The small molecule below binds the protein below.
Small molecule (SMILES): CC(=O)N[C@H]1[C@@H](O[C@H]2[C@H](O[C@@H]3O[C@@H](C)[C@@H](O)[C@@H](O)[C@@H]3O)[C@@H](NC(C)=O)CO[C@@H]2CO)O[C@H](CO)[C@@H](O)[C@@H]1O

Binding-site contacts:
Ligand atom O7 contacts residue ASN44 of chain 1.B at 3.7 Å.
Ligand atom C2 contacts residue ASN44 of chain 1.B at 2.4 Å.
Ligand atom O5 contacts residue ASN44 of chain 1.B at 2.4 Å (h-bond).
Ligand atom C4 contacts residue ASN44 of chain 1.B at 4.2 Å.
Ligand atom C3 contacts residue ASN44 of chain 1.B at 3.8 Å.
Ligand atom C1 contacts residue ASN44 of chain 1.B at 1.4 Å.
Ligand atom C5 contacts residue ASN44 of chain 1.B at 3.7 Å.
Ligand atom C7 contacts residue PRO213 of chain 1.B at 4.4 Å (hydrophobic).
Ligand atom N2 contacts residue ASN44 of chain 1.B at 2.9 Å (h-bond).
Ligand atom C7 contacts residue ASN44 of chain 1.B at 3.5 Å.
Ligand atom C8 contacts residue PRO213 of chain 1.B at 4.0 Å (hydrophobic).
Ligand atom N2 contacts residue PRO213 of chain 1.B at 4.1 Å.
Ligand atom C8 contacts residue TRP43 of chain 1.B at 4.2 Å (hydrophobic).
Ligand atom C1 contacts residue PRO213 of chain 1.B at 4.5 Å (hydrophobic).
Ligand atom O6 contacts residue ARG21 of chain 1.B at 4.1 Å.

Sequence of chain 1.B:
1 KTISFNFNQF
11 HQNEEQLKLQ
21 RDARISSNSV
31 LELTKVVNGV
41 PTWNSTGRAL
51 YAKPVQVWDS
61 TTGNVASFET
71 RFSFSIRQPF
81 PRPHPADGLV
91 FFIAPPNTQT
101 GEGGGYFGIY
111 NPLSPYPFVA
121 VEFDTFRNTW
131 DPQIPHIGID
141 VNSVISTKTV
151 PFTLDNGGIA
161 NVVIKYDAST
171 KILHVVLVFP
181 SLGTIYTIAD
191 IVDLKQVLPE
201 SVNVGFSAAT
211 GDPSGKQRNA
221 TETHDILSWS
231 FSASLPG